Binding-site contacts:
Ligand atom O7 contacts residue ASN183 of chain 1.A at 2.7 Å (h-bond).
Ligand atom C5 contacts residue ASN183 of chain 1.A at 3.8 Å.
Ligand atom O5 contacts residue THR186 of chain 1.A at 4.2 Å.
Ligand atom O3 contacts residue ASP229 of chain 1.A at 4.1 Å.
Ligand atom C7 contacts residue ASP229 of chain 1.A at 3.9 Å.
Ligand atom C3 contacts residue ASP229 of chain 1.A at 3.5 Å.
Ligand atom C8 contacts residue ASP229 of chain 1.A at 4.1 Å.
Ligand atom C3 contacts residue ASN183 of chain 1.A at 3.9 Å.
Ligand atom C1 contacts residue ASN183 of chain 1.A at 1.5 Å.
Ligand atom N2 contacts residue ASN183 of chain 1.A at 2.8 Å (h-bond).
Ligand atom C1 contacts residue ASP229 of chain 1.A at 3.8 Å.
Ligand atom C2 contacts residue ASP229 of chain 1.A at 3.5 Å.
Ligand atom C7 contacts residue ASN183 of chain 1.A at 3.0 Å.
Ligand atom O6 contacts residue THR186 of chain 1.A at 3.8 Å.
Ligand atom C2 contacts residue ASN183 of chain 1.A at 2.6 Å.
Ligand atom C4 contacts residue ASN183 of chain 1.A at 4.4 Å.
Ligand atom C8 contacts residue MET230 of chain 1.A at 4.0 Å (hydrophobic).
Ligand atom O5 contacts residue ASN183 of chain 1.A at 2.6 Å (h-bond).
Ligand atom C8 contacts residue ASN183 of chain 1.A at 4.5 Å.
Ligand atom N2 contacts residue ASP229 of chain 1.A at 2.9 Å (salt-bridge).

Sequence of chain 1.A:
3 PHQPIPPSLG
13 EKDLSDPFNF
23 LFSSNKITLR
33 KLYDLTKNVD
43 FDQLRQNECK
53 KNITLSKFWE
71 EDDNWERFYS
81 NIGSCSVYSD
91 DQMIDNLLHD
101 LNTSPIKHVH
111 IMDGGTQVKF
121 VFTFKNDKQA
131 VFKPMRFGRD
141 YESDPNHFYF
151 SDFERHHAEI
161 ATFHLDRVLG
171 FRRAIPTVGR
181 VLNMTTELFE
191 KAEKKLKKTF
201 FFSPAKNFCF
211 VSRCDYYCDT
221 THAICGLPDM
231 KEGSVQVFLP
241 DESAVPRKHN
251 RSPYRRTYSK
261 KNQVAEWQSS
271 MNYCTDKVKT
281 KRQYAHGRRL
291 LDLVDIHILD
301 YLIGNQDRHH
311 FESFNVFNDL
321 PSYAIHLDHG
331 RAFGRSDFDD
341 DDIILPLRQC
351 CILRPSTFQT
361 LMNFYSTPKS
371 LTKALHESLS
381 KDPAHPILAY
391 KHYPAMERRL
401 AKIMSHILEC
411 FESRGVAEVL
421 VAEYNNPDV

The protein below binds the small molecule below.
Small molecule (SMILES): CC(=O)N[C@H]1[C@H](O[C@H]2[C@H](O)[C@@H](NC(C)=O)CO[C@@H]2CO)O[C@H](CO)[C@@H](O)[C@@H]1O